Sequence of chain 1.A:
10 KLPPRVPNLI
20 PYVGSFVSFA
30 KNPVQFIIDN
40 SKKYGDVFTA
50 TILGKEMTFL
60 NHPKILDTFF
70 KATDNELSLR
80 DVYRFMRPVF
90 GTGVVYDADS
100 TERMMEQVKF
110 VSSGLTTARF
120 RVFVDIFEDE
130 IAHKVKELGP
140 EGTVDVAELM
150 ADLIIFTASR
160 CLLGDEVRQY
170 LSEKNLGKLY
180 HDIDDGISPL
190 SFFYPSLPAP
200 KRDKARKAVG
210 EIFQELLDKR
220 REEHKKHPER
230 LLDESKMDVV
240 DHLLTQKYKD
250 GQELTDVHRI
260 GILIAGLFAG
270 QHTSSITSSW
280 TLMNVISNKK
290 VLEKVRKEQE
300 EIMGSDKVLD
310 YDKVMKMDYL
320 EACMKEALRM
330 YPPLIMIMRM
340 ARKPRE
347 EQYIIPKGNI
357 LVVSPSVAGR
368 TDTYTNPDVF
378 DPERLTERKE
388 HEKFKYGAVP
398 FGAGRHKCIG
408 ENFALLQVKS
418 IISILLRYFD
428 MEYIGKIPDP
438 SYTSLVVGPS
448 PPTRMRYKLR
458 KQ

The small molecule below binds the protein below.
Small molecule (SMILES): CC[C@@H]([C@H](C)O)n1ncn(-c2ccc(N3CCN(c4ccc(OC[C@@H]5CO[C@@](Cn6cncn6)(c6ccc(F)cc6F)C5)cc4)CC3)cc2)c1=O

Binding-site contacts:
Ligand atom CAL contacts residue PRO188 of chain 1.A at 3.6 Å (hydrophobic).
Ligand atom CAN contacts residue PRO188 of chain 1.A at 3.6 Å (hydrophobic).
Ligand atom CAL contacts residue PHE28 of chain 1.A at 3.8 Å (hydrophobic).
Ligand atom NBF contacts residue ALA29 of chain 1.A at 3.8 Å.
Ligand atom CAT contacts residue ALA29 of chain 1.A at 3.4 Å (hydrophobic).
Ligand atom CAS contacts residue HEM1 of chain 1.B at 3.0 Å.
Ligand atom CAO contacts residue TYR439 of chain 1.A at 3.7 Å (hydrophobic).
Ligand atom NBE contacts residue ALA268 of chain 1.A at 3.5 Å.
Ligand atom CBJ contacts residue TYR95 of chain 1.A at 3.1 Å (hydrophobic).
Ligand atom CAK contacts residue LEU442 of chain 1.A at 3.6 Å (hydrophobic).
Ligand atom CAQ contacts residue ALA268 of chain 1.A at 3.3 Å (hydrophobic).
Ligand atom CAQ contacts residue THR272 of chain 1.A at 3.5 Å.
Ligand atom CAA contacts residue THR440 of chain 1.A at 3.4 Å.
Ligand atom FAE contacts residue PHE267 of chain 1.A at 3.0 Å.
Ligand atom CBC contacts residue LEU333 of chain 1.A at 3.8 Å (hydrophobic).
Ligand atom CBI contacts residue PHE89 of chain 1.A at 3.5 Å (hydrophobic).
Ligand atom NBF contacts residue TYR439 of chain 1.A at 3.7 Å.
Ligand atom NBD contacts residue HEM1 of chain 1.B at 2.1 Å.
Ligand atom CBO contacts residue HEM1 of chain 1.B at 3.6 Å.
Ligand atom FAF contacts residue ALA264 of chain 1.A at 3.6 Å.
Ligand atom CAG contacts residue ALA264 of chain 1.A at 3.3 Å (hydrophobic).
Ligand atom CAJ contacts residue MET337 of chain 1.A at 3.4 Å (hydrophobic).
Ligand atom NBV contacts residue LEU333 of chain 1.A at 3.6 Å.
Ligand atom CAX contacts residue PHE191 of chain 1.A at 3.6 Å (hydrophobic).
Ligand atom CAZ contacts residue PHE191 of chain 1.A at 3.7 Å (hydrophobic).
Ligand atom CBN contacts residue PRO188 of chain 1.A at 3.8 Å (hydrophobic).
Ligand atom CAO contacts residue PRO188 of chain 1.A at 3.8 Å (hydrophobic).
Ligand atom CAS contacts residue LEU333 of chain 1.A at 3.6 Å (hydrophobic).
Ligand atom FAE contacts residue PHE89 of chain 1.A at 3.2 Å.
Ligand atom CAL contacts residue PHE192 of chain 1.A at 3.7 Å (hydrophobic).
Ligand atom CAT contacts residue TYR439 of chain 1.A at 3.2 Å (hydrophobic).
Ligand atom CBM contacts residue PRO188 of chain 1.A at 3.8 Å (hydrophobic).
Ligand atom OAC contacts residue LEU189 of chain 1.A at 3.5 Å.
Ligand atom NBE contacts residue THR272 of chain 1.A at 3.6 Å.
Ligand atom CAH contacts residue TYR82 of chain 1.A at 3.6 Å (hydrophobic).
Ligand atom CBO contacts residue TYR95 of chain 1.A at 3.6 Å (hydrophobic).
Ligand atom CAG contacts residue PHE89 of chain 1.A at 3.4 Å (hydrophobic).
Ligand atom CAQ contacts residue HEM1 of chain 1.B at 3.1 Å.
Ligand atom OAD contacts residue ALA29 of chain 1.A at 3.8 Å.
Ligand atom CBM contacts residue PHE28 of chain 1.A at 3.7 Å (hydrophobic).